The protein below binds the small molecule below.
Small molecule (SMILES): OC[C@H]1O[C@H](O[C@H]2[C@H](O)[C@@H](O)[C@@H](O)O[C@@H]2CO)[C@H](O)[C@@H](O)[C@@H]1O

Sequence of chain 1.A:
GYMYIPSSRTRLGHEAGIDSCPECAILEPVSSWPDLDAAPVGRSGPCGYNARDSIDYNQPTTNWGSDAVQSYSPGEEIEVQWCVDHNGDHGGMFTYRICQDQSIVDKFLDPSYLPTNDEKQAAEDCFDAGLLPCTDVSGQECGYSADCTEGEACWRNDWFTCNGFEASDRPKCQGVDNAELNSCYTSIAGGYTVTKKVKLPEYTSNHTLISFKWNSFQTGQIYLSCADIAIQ

Binding-site contacts:
Ligand atom C6 contacts residue SER188 of chain 1.A at 4.2 Å.
Ligand atom O1 contacts residue CYS22 of chain 1.A at 3.8 Å.
Ligand atom C3 contacts residue SER21 of chain 1.A at 4.0 Å.
Ligand atom O3 contacts residue ARG53 of chain 1.A at 4.5 Å.
Ligand atom C5 contacts residue SER188 of chain 1.A at 4.1 Å.
Ligand atom O2 contacts residue ILE189 of chain 1.A at 4.2 Å.
Ligand atom C2 contacts residue ARG53 of chain 1.A at 4.3 Å.
Ligand atom C1 contacts residue SER188 of chain 1.A at 3.3 Å.
Ligand atom O5 contacts residue SER188 of chain 1.A at 3.3 Å (h-bond).
Ligand atom O1 contacts residue SER188 of chain 1.A at 2.7 Å (h-bond).
Ligand atom C6 contacts residue SER21 of chain 1.A at 3.6 Å.
Ligand atom O2 contacts residue ARG53 of chain 1.A at 3.8 Å.
Ligand atom O1 contacts residue SER21 of chain 1.A at 4.0 Å.
Ligand atom C3 contacts residue ARG53 of chain 1.A at 3.9 Å.
Ligand atom O1 contacts residue ARG53 of chain 1.A at 3.4 Å (salt-bridge).
Ligand atom C5 contacts residue SER21 of chain 1.A at 3.6 Å.
Ligand atom O3 contacts residue SER21 of chain 1.A at 4.5 Å.
Ligand atom C1 contacts residue ARG53 of chain 1.A at 4.5 Å.
Ligand atom O4 contacts residue SER21 of chain 1.A at 4.2 Å.
Ligand atom O5 contacts residue SER21 of chain 1.A at 4.2 Å.
Ligand atom O1 contacts residue ILE189 of chain 1.A at 3.7 Å.
Ligand atom C1 contacts residue ILE189 of chain 1.A at 3.9 Å (hydrophobic).